Sequence of chain 1.A:
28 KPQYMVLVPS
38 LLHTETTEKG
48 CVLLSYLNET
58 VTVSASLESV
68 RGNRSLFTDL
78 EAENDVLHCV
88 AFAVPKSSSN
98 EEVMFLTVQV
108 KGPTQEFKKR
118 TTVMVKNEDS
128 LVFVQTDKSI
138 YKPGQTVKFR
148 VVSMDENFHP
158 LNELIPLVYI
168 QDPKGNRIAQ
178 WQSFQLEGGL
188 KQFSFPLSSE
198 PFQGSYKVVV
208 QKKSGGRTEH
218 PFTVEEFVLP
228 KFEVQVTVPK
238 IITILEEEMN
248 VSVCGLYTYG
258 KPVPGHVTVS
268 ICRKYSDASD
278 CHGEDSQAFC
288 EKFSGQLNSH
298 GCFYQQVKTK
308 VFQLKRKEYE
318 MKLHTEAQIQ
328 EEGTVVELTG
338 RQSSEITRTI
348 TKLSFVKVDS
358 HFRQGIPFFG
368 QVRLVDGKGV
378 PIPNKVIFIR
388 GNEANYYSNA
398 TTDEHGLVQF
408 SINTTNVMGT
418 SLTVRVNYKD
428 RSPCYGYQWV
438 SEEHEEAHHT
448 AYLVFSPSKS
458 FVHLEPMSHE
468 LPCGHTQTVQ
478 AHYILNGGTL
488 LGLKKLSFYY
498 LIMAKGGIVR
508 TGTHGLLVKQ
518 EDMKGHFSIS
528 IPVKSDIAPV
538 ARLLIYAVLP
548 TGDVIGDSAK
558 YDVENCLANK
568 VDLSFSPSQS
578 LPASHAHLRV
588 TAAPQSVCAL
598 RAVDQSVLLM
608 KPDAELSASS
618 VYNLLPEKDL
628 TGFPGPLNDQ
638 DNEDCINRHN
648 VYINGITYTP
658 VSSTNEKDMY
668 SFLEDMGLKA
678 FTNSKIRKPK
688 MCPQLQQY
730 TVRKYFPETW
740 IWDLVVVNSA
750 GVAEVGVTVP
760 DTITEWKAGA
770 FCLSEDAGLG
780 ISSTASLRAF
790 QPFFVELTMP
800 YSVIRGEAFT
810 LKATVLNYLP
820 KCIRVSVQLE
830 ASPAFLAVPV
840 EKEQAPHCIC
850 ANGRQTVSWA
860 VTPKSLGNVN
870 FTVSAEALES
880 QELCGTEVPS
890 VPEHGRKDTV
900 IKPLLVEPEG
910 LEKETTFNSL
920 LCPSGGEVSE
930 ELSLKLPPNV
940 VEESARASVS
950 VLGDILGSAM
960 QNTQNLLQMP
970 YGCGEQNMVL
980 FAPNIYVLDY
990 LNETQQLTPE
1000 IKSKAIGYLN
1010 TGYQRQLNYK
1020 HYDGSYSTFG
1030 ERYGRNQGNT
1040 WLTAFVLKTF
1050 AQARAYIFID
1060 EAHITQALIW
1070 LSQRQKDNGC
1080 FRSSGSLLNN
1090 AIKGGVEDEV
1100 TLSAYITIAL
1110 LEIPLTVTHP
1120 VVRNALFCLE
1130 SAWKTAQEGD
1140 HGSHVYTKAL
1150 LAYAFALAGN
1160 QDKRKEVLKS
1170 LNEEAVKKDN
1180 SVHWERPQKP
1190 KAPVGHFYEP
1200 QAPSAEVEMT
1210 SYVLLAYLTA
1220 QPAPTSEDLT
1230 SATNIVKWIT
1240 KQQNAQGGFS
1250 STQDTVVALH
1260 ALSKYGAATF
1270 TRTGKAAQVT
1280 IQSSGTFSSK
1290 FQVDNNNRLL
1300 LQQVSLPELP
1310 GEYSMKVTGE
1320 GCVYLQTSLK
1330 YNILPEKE

Binding-site contacts:
Ligand atom C2 contacts residue ASN410 of chain 1.A at 2.5 Å.
Ligand atom C8 contacts residue ASN410 of chain 1.A at 3.9 Å.
Ligand atom C5 contacts residue ASN410 of chain 1.A at 3.6 Å.
Ligand atom O5 contacts residue ASN410 of chain 1.A at 2.4 Å (h-bond).
Ligand atom O7 contacts residue SER408 of chain 1.A at 3.3 Å (h-bond).
Ligand atom C1 contacts residue TYR393 of chain 1.A at 4.4 Å (hydrophobic).
Ligand atom C4 contacts residue ASN410 of chain 1.A at 4.2 Å.
Ligand atom N2 contacts residue TYR393 of chain 1.A at 3.0 Å (h-bond).
Ligand atom C8 contacts residue PRO364 of chain 1.A at 4.2 Å (hydrophobic).
Ligand atom C2 contacts residue TYR393 of chain 1.A at 3.7 Å (hydrophobic).
Ligand atom C3 contacts residue ASN410 of chain 1.A at 3.8 Å.
Ligand atom C8 contacts residue SER408 of chain 1.A at 3.5 Å.
Ligand atom C8 contacts residue ILE409 of chain 1.A at 4.3 Å (hydrophobic).
Ligand atom C1 contacts residue ASN410 of chain 1.A at 1.4 Å.
Ligand atom C7 contacts residue SER408 of chain 1.A at 3.4 Å.
Ligand atom O7 contacts residue TYR393 of chain 1.A at 3.2 Å (h-bond).
Ligand atom C7 contacts residue ASN410 of chain 1.A at 4.1 Å.
Ligand atom C7 contacts residue TYR393 of chain 1.A at 3.5 Å (hydrophobic).
Ligand atom O3 contacts residue TYR393 of chain 1.A at 4.5 Å.
Ligand atom N2 contacts residue SER408 of chain 1.A at 3.9 Å.
Ligand atom N2 contacts residue ASN410 of chain 1.A at 2.9 Å (h-bond).

The protein below binds the small molecule below.
Small molecule (SMILES): CC(=O)N[C@@H]1[C@@H](O)[C@H](O)[C@@H](CO)O[C@H]1O